The small molecule below binds the protein below.
Small molecule (SMILES): CC(=O)N[C@@H]1[C@@H](O)[C@H](O)[C@@H](CO)O[C@H]1O

Sequence of chain 3.B:
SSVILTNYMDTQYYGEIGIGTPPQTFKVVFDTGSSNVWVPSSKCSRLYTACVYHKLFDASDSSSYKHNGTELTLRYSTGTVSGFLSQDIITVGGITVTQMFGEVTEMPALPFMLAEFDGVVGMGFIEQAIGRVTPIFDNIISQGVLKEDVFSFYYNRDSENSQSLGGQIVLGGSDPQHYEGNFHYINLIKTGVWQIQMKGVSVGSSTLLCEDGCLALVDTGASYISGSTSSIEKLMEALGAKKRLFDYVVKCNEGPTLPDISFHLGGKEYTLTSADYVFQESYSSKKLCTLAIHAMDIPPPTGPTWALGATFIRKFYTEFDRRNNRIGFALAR

Binding-site contacts:
Ligand atom C7 contacts residue THR70 of chain 3.B at 4.4 Å.
Ligand atom C5 contacts residue ASN68 of chain 3.B at 3.7 Å.
Ligand atom O4 contacts residue ARG132 of chain 3.B at 2.5 Å (salt-bridge).
Ligand atom C2 contacts residue ASN68 of chain 3.B at 2.5 Å.
Ligand atom N2 contacts residue THR70 of chain 3.B at 4.2 Å.
Ligand atom O5 contacts residue MET100 of chain 3.B at 3.1 Å.
Ligand atom C1 contacts residue MET100 of chain 3.B at 4.1 Å (hydrophobic).
Ligand atom C5 contacts residue MET100 of chain 3.B at 4.0 Å (hydrophobic).
Ligand atom C4 contacts residue ASN68 of chain 3.B at 4.2 Å.
Ligand atom N2 contacts residue ASN68 of chain 3.B at 3.0 Å (h-bond).
Ligand atom C1 contacts residue THR70 of chain 3.B at 3.6 Å.
Ligand atom C1 contacts residue ASN68 of chain 3.B at 1.4 Å.
Ligand atom C5 contacts residue ARG132 of chain 3.B at 4.0 Å.
Ligand atom O7 contacts residue HIS67 of chain 3.B at 4.3 Å.
Ligand atom C2 contacts residue THR70 of chain 3.B at 4.4 Å.
Ligand atom C6 contacts residue ARG132 of chain 3.B at 3.5 Å.
Ligand atom O5 contacts residue THR70 of chain 3.B at 4.4 Å.
Ligand atom O6 contacts residue MET100 of chain 3.B at 3.1 Å.
Ligand atom O5 contacts residue ASN68 of chain 3.B at 2.4 Å (h-bond).
Ligand atom C8 contacts residue GLY69 of chain 3.B at 3.6 Å.
Ligand atom C7 contacts residue ASN68 of chain 3.B at 2.8 Å.
Ligand atom C6 contacts residue MET100 of chain 3.B at 3.7 Å (hydrophobic).
Ligand atom C3 contacts residue ASN68 of chain 3.B at 3.8 Å.
Ligand atom O6 contacts residue ARG132 of chain 3.B at 4.1 Å.
Ligand atom C8 contacts residue THR70 of chain 3.B at 3.7 Å.
Ligand atom O7 contacts residue ASN68 of chain 3.B at 3.1 Å (h-bond).
Ligand atom C8 contacts residue ASN68 of chain 3.B at 3.2 Å.
Ligand atom C4 contacts residue ARG132 of chain 3.B at 3.5 Å.